Binding-site contacts:
Ligand atom C3 contacts residue PHE21 of chain 1.B at 4.4 Å (hydrophobic).
Ligand atom C6 contacts residue HEM1 of chain 1.G at 3.8 Å.
Ligand atom C5 contacts residue PHE35 of chain 1.B at 2.8 Å (hydrophobic).
Ligand atom C4 contacts residue HIS55 of chain 1.B at 3.8 Å.
Ligand atom C4 contacts residue PHE35 of chain 1.B at 3.8 Å (hydrophobic).
Ligand atom O4 contacts residue HEM1 of chain 1.G at 3.9 Å.
Ligand atom C3 contacts residue VAL59 of chain 1.B at 2.7 Å (hydrophobic).
Ligand atom C4 contacts residue VAL59 of chain 1.B at 3.0 Å (hydrophobic).
Ligand atom C1 contacts residue PHE35 of chain 1.B at 4.1 Å (hydrophobic).
Ligand atom C3 contacts residue THR56 of chain 1.B at 3.3 Å.
Ligand atom I1 contacts residue PHE21 of chain 1.B at 2.8 Å.
Ligand atom C4 contacts residue THR56 of chain 1.B at 4.3 Å.
Ligand atom C3 contacts residue HIS55 of chain 1.B at 3.5 Å.
Ligand atom O4 contacts residue HIS55 of chain 1.B at 2.9 Å.
Ligand atom C1 contacts residue VAL59 of chain 1.B at 3.6 Å (hydrophobic).
Ligand atom C1 contacts residue PHE21 of chain 1.B at 3.1 Å (hydrophobic).
Ligand atom I1 contacts residue VAL59 of chain 1.B at 3.9 Å.
Ligand atom C5 contacts residue VAL59 of chain 1.B at 3.6 Å (hydrophobic).
Ligand atom O4 contacts residue TYR38 of chain 1.B at 4.2 Å.
Ligand atom I1 contacts residue HEM1 of chain 1.G at 4.2 Å.
Ligand atom O4 contacts residue VAL59 of chain 1.B at 3.7 Å.
Ligand atom C2 contacts residue THR56 of chain 1.B at 4.1 Å.
Ligand atom C5 contacts residue HEM1 of chain 1.G at 3.7 Å.
Ligand atom C2 contacts residue VAL59 of chain 1.B at 3.0 Å (hydrophobic).
Ligand atom I1 contacts residue LEU100 of chain 1.B at 4.1 Å.
Ligand atom C1 contacts residue HEM1 of chain 1.G at 4.4 Å.
Ligand atom C5 contacts residue PHE21 of chain 1.B at 4.5 Å (hydrophobic).
Ligand atom C6 contacts residue PHE21 of chain 1.B at 3.5 Å (hydrophobic).
Ligand atom C2 contacts residue PHE21 of chain 1.B at 3.4 Å (hydrophobic).
Ligand atom O4 contacts residue PHE35 of chain 1.B at 4.3 Å.
Ligand atom O4 contacts residue THR56 of chain 1.B at 3.9 Å.
Ligand atom C6 contacts residue PHE35 of chain 1.B at 3.1 Å (hydrophobic).
Ligand atom C6 contacts residue VAL59 of chain 1.B at 3.8 Å (hydrophobic).

A protein and the small-molecule ligand that binds it are described below.
Small molecule (SMILES): Oc1ccc(I)cc1

Sequence of chain 1.B:
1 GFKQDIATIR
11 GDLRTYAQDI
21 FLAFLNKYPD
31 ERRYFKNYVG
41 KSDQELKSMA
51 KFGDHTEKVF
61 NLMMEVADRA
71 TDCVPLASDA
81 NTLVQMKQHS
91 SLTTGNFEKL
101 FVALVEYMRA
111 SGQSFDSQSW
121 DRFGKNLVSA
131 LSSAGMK